Sequence of chain 1.G:
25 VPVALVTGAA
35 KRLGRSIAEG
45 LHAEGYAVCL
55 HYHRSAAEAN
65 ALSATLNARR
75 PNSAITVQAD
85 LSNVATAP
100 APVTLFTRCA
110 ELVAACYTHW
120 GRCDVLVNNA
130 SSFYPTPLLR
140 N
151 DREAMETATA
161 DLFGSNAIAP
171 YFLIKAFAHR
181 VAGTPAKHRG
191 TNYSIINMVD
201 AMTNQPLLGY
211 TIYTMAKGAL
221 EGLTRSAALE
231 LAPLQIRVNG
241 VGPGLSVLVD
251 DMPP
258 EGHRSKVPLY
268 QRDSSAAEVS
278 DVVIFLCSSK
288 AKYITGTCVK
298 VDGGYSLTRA

Binding-site contacts:
Ligand atom N2 contacts residue SER131 of chain 1.G at 4.2 Å.
Ligand atom N1 contacts residue NAP1 of chain 1.V at 3.1 Å (h-bond).
Ligand atom C8 contacts residue PHE132 of chain 1.G at 3.2 Å (hydrophobic).
Ligand atom C1 contacts residue PHE132 of chain 1.G at 4.2 Å (hydrophobic).
Ligand atom C6 contacts residue NAP1 of chain 1.V at 3.6 Å.
Ligand atom C1 contacts residue LEU248 of chain 1.G at 4.5 Å (hydrophobic).
Ligand atom N3 contacts residue PHE132 of chain 1.G at 3.6 Å.
Ligand atom NAA contacts residue NAP1 of chain 1.V at 3.3 Å.
Ligand atom C2 contacts residue NAP1 of chain 1.V at 3.5 Å.
Ligand atom C1 contacts residue NAP1 of chain 1.V at 3.7 Å.
Ligand atom C5 contacts residue PHE132 of chain 1.G at 3.7 Å (hydrophobic).
Ligand atom NAA contacts residue ASP200 of chain 1.G at 3.8 Å.
Ligand atom N2 contacts residue PHE132 of chain 1.G at 3.4 Å.
Ligand atom C6 contacts residue LEU248 of chain 1.G at 4.0 Å (hydrophobic).
Ligand atom N2 contacts residue SER130 of chain 1.G at 2.9 Å (h-bond).
Ligand atom N2 contacts residue NAP1 of chain 1.V at 3.4 Å (h-bond).
Ligand atom C8 contacts residue NAP1 of chain 1.V at 3.5 Å.
Ligand atom C6 contacts residue PHE132 of chain 1.G at 4.0 Å (hydrophobic).
Ligand atom C7 contacts residue NAP1 of chain 1.V at 3.6 Å.
Ligand atom N4 contacts residue NAP1 of chain 1.V at 3.8 Å.
Ligand atom N4 contacts residue LEU248 of chain 1.G at 3.0 Å.
Ligand atom C7 contacts residue PHE132 of chain 1.G at 3.6 Å (hydrophobic).
Ligand atom N1 contacts residue SER130 of chain 1.G at 4.0 Å.
Ligand atom C1 contacts residue ARG36 of chain 1.G at 3.6 Å.
Ligand atom C8 contacts residue SER130 of chain 1.G at 3.8 Å.
Ligand atom N1 contacts residue PHE132 of chain 1.G at 3.5 Å.
Ligand atom C4 contacts residue PHE132 of chain 1.G at 3.5 Å (hydrophobic).
Ligand atom NAA contacts residue TYR213 of chain 1.G at 2.5 Å (h-bond).
Ligand atom C2 contacts residue ARG36 of chain 1.G at 3.5 Å.
Ligand atom C2 contacts residue PHE132 of chain 1.G at 3.9 Å (hydrophobic).
Ligand atom C3 contacts residue PHE132 of chain 1.G at 3.5 Å (hydrophobic).
Ligand atom C5 contacts residue NAP1 of chain 1.V at 3.5 Å.
Ligand atom C7 contacts residue TYR213 of chain 1.G at 3.6 Å (hydrophobic).
Ligand atom N3 contacts residue NAP1 of chain 1.V at 2.7 Å (h-bond).
Ligand atom C3 contacts residue NAP1 of chain 1.V at 3.6 Å.
Ligand atom N1 contacts residue TYR213 of chain 1.G at 3.6 Å.
Ligand atom NAA contacts residue PHE132 of chain 1.G at 3.8 Å.
Ligand atom C4 contacts residue NAP1 of chain 1.V at 3.5 Å.

A protein and the small-molecule ligand that binds it are described below.
Small molecule (SMILES): Nc1ccc2nc(N)nc(N)c2c1